Binding-site contacts:
Ligand atom O9 contacts residue LEU67 of chain 2.E at 3.1 Å.
Ligand atom C1 contacts residue THR276 of chain 2.E at 3.3 Å.
Ligand atom O8 contacts residue GLN278 of chain 2.E at 3.5 Å (h-bond).
Ligand atom C10 contacts residue ASN272 of chain 2.E at 3.9 Å.
Ligand atom O1A contacts residue ASN272 of chain 2.E at 3.6 Å.
Ligand atom O9 contacts residue LYS68 of chain 2.E at 2.9 Å (salt-bridge).
Ligand atom O10 contacts residue PHE75 of chain 2.A at 3.9 Å.
Ligand atom C11 contacts residue PHE75 of chain 2.A at 3.5 Å (hydrophobic).
Ligand atom C10 contacts residue GLN278 of chain 2.E at 4.0 Å.
Ligand atom C9 contacts residue LEU67 of chain 2.E at 4.0 Å (hydrophobic).
Ligand atom O1B contacts residue SER274 of chain 2.E at 3.3 Å (h-bond).
Ligand atom O1A contacts residue LYS68 of chain 2.E at 3.8 Å.
Ligand atom C7 contacts residue GLN278 of chain 2.E at 3.9 Å.
Ligand atom N5 contacts residue GLN278 of chain 2.E at 3.7 Å.
Ligand atom N5 contacts residue ASN272 of chain 2.E at 3.2 Å (h-bond).
Ligand atom O1B contacts residue THR276 of chain 2.E at 3.4 Å (h-bond).
Ligand atom C11 contacts residue THR276 of chain 2.E at 3.4 Å.
Ligand atom C11 contacts residue HIS138 of chain 2.D at 3.5 Å.
Ligand atom C11 contacts residue PHE65 of chain 2.E at 3.7 Å (hydrophobic).
Ligand atom O10 contacts residue LEU62 of chain 2.E at 2.8 Å.
Ligand atom C7 contacts residue LEU62 of chain 2.E at 3.8 Å (hydrophobic).
Ligand atom C6 contacts residue ASN272 of chain 2.E at 3.7 Å.
Ligand atom O9 contacts residue GLN278 of chain 2.E at 4.0 Å.
Ligand atom C10 contacts residue LEU62 of chain 2.E at 3.1 Å (hydrophobic).
Ligand atom C1 contacts residue LYS68 of chain 2.E at 3.8 Å.
Ligand atom C11 contacts residue PHE270 of chain 2.E at 3.9 Å (hydrophobic).
Ligand atom O8 contacts residue ASN272 of chain 2.E at 3.5 Å (h-bond).
Ligand atom N5 contacts residue LEU62 of chain 2.E at 3.9 Å.
Ligand atom C8 contacts residue GLN278 of chain 2.E at 3.7 Å.
Ligand atom O7 contacts residue LEU62 of chain 2.E at 3.3 Å.
Ligand atom O8 contacts residue LYS68 of chain 2.E at 3.3 Å.
Ligand atom C9 contacts residue LYS68 of chain 2.E at 3.8 Å.
Ligand atom O1B contacts residue LYS68 of chain 2.E at 3.1 Å.
Ligand atom O8 contacts residue THR276 of chain 2.E at 4.0 Å.
Ligand atom C11 contacts residue ASN272 of chain 2.E at 3.5 Å.
Ligand atom C11 contacts residue GLN278 of chain 2.E at 3.5 Å.
Ligand atom O1A contacts residue THR276 of chain 2.E at 2.6 Å (h-bond).
Ligand atom C6 contacts residue LYS68 of chain 2.E at 4.0 Å.
Ligand atom C9 contacts residue GLN278 of chain 2.E at 3.3 Å.
Ligand atom C11 contacts residue LEU62 of chain 2.E at 3.5 Å (hydrophobic).

Sequence of chain 2.A:
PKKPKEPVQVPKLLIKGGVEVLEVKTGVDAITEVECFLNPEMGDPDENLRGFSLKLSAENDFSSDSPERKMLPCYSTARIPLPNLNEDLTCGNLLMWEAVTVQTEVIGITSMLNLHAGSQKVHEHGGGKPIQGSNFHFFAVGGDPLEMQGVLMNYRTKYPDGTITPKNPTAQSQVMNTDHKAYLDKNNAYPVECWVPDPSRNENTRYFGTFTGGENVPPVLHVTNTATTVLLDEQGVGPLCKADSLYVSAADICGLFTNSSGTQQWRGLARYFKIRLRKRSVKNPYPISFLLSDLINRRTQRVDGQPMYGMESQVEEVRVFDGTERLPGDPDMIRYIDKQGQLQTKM

Sequence of chain 2.D:
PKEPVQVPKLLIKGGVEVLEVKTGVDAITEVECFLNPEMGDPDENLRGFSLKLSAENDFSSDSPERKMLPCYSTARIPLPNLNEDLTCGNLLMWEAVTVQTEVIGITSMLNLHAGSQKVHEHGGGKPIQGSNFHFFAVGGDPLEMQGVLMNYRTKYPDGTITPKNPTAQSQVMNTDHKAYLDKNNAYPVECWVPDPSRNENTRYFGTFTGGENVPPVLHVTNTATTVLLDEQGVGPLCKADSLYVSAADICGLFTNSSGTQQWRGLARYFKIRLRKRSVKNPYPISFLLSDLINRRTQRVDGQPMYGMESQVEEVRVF

Sequence of chain 2.E:
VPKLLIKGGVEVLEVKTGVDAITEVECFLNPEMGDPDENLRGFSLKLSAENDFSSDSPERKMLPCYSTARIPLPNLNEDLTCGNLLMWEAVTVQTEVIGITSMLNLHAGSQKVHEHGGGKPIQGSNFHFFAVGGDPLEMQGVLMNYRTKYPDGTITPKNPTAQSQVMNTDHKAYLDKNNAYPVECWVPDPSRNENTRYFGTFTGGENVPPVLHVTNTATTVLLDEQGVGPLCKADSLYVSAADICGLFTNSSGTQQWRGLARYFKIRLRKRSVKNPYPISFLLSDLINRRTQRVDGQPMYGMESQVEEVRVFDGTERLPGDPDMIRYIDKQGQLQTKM

The small molecule below binds the protein below.
Small molecule (SMILES): CC(=O)N[C@H]1[C@H]([C@H](O)[C@H](O)CO)O[C@@](O[C@H](CO)[C@@H](O)[C@@H]2O[C@@H](C(=O)O)C[C@H](O)[C@H]2NC(C)=O)(C(=O)O)C[C@@H]1O